This protein binds this small molecule.
Small molecule (SMILES): CC(=O)N[C@@H]1[C@@H](O)[C@H](O)[C@@H](CO)O[C@H]1O

Sequence of chain 2.A:
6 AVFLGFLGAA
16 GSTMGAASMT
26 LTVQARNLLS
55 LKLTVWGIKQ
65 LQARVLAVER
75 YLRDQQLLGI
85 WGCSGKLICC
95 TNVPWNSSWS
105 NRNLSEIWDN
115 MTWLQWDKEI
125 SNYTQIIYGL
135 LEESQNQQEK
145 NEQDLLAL

Binding-site contacts:
Ligand atom C7 contacts residue ASN100 of chain 2.A at 3.2 Å.
Ligand atom C3 contacts residue ASN100 of chain 2.A at 3.8 Å.
Ligand atom O7 contacts residue ASN100 of chain 2.A at 3.0 Å (h-bond).
Ligand atom C1 contacts residue ASN100 of chain 2.A at 1.4 Å.
Ligand atom C8 contacts residue ASN100 of chain 2.A at 4.1 Å.
Ligand atom O5 contacts residue ASN100 of chain 2.A at 2.3 Å (h-bond).
Ligand atom C1 contacts residue SER102 of chain 2.A at 3.6 Å.
Ligand atom C2 contacts residue ASN100 of chain 2.A at 2.5 Å.
Ligand atom C5 contacts residue ASN100 of chain 2.A at 3.6 Å.
Ligand atom O5 contacts residue SER102 of chain 2.A at 3.9 Å.
Ligand atom N2 contacts residue ASN100 of chain 2.A at 3.0 Å (h-bond).
Ligand atom C4 contacts residue ASN100 of chain 2.A at 4.2 Å.